This small molecule binds to this protein.
Small molecule (SMILES): CC(=O)N[C@@H]1[C@@H](O)[C@H](O)[C@@H](CO)O[C@H]1O

Binding-site contacts:
Ligand atom C1 contacts residue ASN165 of chain 1.A at 1.4 Å.
Ligand atom C2 contacts residue ASN165 of chain 1.A at 2.5 Å.
Ligand atom C2 contacts residue GLU132 of chain 1.A at 4.2 Å.
Ligand atom C1 contacts residue GLN115 of chain 1.A at 4.3 Å.
Ligand atom O5 contacts residue GLU132 of chain 1.A at 3.8 Å.
Ligand atom O7 contacts residue ASN165 of chain 1.A at 2.9 Å (h-bond).
Ligand atom C1 contacts residue GLU132 of chain 1.A at 3.7 Å.
Ligand atom O7 contacts residue GLU132 of chain 1.A at 3.5 Å (salt-bridge).
Ligand atom C4 contacts residue ASN165 of chain 1.A at 4.2 Å.
Ligand atom C7 contacts residue GLU132 of chain 1.A at 4.4 Å.
Ligand atom N2 contacts residue ASN165 of chain 1.A at 2.9 Å (h-bond).
Ligand atom C3 contacts residue ASN165 of chain 1.A at 3.8 Å.
Ligand atom C5 contacts residue ASN165 of chain 1.A at 3.7 Å.
Ligand atom O5 contacts residue GLN115 of chain 1.A at 3.8 Å.
Ligand atom C8 contacts residue ASN165 of chain 1.A at 4.3 Å.
Ligand atom O5 contacts residue ASN165 of chain 1.A at 2.4 Å (h-bond).
Ligand atom C7 contacts residue ASN165 of chain 1.A at 3.1 Å.

Sequence of chain 1.A:
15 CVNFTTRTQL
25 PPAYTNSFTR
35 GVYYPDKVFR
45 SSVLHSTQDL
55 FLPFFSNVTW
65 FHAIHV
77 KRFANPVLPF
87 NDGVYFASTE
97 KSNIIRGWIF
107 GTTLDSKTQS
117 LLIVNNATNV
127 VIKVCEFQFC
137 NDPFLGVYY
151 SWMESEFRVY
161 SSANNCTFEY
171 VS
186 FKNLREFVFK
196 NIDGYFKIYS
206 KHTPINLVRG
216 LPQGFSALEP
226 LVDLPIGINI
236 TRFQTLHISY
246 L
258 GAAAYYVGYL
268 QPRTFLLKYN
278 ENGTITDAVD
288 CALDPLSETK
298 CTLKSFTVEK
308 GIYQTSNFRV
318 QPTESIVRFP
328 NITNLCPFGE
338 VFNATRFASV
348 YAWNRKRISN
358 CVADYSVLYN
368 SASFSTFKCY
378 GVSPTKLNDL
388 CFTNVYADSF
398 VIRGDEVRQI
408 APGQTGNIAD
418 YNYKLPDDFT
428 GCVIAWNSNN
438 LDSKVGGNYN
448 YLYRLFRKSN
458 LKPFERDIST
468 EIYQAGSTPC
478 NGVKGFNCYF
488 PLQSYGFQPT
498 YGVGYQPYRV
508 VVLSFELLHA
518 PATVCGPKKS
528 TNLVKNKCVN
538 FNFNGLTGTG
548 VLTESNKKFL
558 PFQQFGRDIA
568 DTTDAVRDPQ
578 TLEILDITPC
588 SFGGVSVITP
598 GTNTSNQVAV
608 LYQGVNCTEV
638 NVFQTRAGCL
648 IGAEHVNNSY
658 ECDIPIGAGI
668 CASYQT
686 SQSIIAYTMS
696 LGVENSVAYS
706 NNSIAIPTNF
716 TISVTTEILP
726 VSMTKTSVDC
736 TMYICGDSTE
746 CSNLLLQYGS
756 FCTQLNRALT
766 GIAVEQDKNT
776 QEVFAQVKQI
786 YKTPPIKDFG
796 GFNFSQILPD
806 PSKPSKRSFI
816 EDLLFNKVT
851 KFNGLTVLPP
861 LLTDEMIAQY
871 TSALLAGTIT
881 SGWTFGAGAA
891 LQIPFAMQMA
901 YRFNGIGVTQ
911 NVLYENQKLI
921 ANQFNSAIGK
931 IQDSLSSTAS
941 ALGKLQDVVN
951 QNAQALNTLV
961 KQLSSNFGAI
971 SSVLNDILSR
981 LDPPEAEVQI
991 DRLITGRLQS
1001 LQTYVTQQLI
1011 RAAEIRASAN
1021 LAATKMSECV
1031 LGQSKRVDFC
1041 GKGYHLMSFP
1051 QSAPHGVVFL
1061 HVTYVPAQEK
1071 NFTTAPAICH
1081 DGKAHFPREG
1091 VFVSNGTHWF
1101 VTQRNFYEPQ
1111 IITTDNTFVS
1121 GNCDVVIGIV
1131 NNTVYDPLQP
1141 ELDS